Sequence of chain 2.A:
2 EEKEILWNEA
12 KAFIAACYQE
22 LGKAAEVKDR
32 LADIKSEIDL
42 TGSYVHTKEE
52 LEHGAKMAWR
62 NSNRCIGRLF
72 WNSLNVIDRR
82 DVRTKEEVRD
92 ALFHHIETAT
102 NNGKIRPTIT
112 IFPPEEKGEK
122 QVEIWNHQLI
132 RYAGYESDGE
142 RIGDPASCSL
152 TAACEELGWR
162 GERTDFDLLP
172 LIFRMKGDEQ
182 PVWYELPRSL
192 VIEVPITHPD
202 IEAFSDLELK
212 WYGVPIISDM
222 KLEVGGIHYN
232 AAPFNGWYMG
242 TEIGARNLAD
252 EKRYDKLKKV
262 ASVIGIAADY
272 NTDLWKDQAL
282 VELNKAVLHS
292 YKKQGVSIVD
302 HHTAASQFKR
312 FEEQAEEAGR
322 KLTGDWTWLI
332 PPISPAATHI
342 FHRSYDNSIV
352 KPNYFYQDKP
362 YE

This small molecule binds to this protein.
Small molecule (SMILES): Cc1cc(N)nc(COc2cccc(OCC3CCNCC3)c2)c1

Binding-site contacts:
Ligand atom O09 contacts residue HEM1 of chain 2.B at 3.6 Å.
Ligand atom C23 contacts residue ASP220 of chain 2.A at 3.6 Å.
Ligand atom O28 contacts residue HEM1 of chain 2.B at 2.7 Å (h-bond).
Ligand atom C27 contacts residue HEM1 of chain 2.B at 3.7 Å.
Ligand atom C23 contacts residue TYR357 of chain 2.A at 3.4 Å (hydrophobic).
Ligand atom C11 contacts residue HEM1 of chain 2.B at 3.4 Å.
Ligand atom C14 contacts residue HIS128 of chain 2.A at 3.2 Å.
Ligand atom C13 contacts residue HEM1 of chain 2.B at 3.6 Å.
Ligand atom C08 contacts residue GLU243 of chain 2.A at 3.4 Å.
Ligand atom C03 contacts residue HEM1 of chain 2.B at 3.3 Å.
Ligand atom C05 contacts residue ILE218 of chain 2.A at 3.5 Å (hydrophobic).
Ligand atom N02 contacts residue HEM1 of chain 2.B at 3.4 Å.
Ligand atom C25 contacts residue TYR357 of chain 2.A at 3.8 Å (hydrophobic).
Ligand atom C06 contacts residue GLU243 of chain 2.A at 3.5 Å.
Ligand atom C27 contacts residue HIS128 of chain 2.A at 3.3 Å.
Ligand atom C16 contacts residue ILE218 of chain 2.A at 3.5 Å (hydrophobic).
Ligand atom C12 contacts residue GLN129 of chain 2.A at 3.7 Å.
Ligand atom O28 contacts residue HIS128 of chain 2.A at 3.7 Å.
Ligand atom C15 contacts residue HEM1 of chain 2.B at 3.1 Å.
Ligand atom C22 contacts residue LYS360 of chain 2.A at 3.2 Å.
Ligand atom C16 contacts residue HEM1 of chain 2.B at 3.2 Å.
Ligand atom C15 contacts residue HIS128 of chain 2.A at 3.5 Å.
Ligand atom C07 contacts residue PHE235 of chain 2.A at 3.6 Å (hydrophobic).
Ligand atom C02 contacts residue TRP238 of chain 2.A at 3.8 Å (hydrophobic).
Ligand atom C08 contacts residue HEM1 of chain 2.B at 3.9 Å.
Ligand atom O09 contacts residue ILE218 of chain 2.A at 3.3 Å.
Ligand atom C12 contacts residue HEM1 of chain 2.B at 3.2 Å.
Ligand atom C11 contacts residue ILE218 of chain 2.A at 3.4 Å (hydrophobic).
Ligand atom C02 contacts residue GLU243 of chain 2.A at 3.5 Å.
Ligand atom N02 contacts residue GLU243 of chain 2.A at 2.7 Å (salt-bridge).
Ligand atom C07 contacts residue HEM1 of chain 2.B at 3.5 Å.
Ligand atom C13 contacts residue HIS128 of chain 2.A at 3.3 Å.
Ligand atom N02 contacts residue TRP238 of chain 2.A at 2.7 Å (h-bond).
Ligand atom C27 contacts residue TYR357 of chain 2.A at 3.8 Å (hydrophobic).
Ligand atom N01 contacts residue GLU243 of chain 2.A at 2.7 Å (salt-bridge).
Ligand atom C08 contacts residue ILE218 of chain 2.A at 3.8 Å (hydrophobic).
Ligand atom C02 contacts residue HEM1 of chain 2.B at 3.8 Å.
Ligand atom C24 contacts residue HIS128 of chain 2.A at 3.3 Å.
Ligand atom C07 contacts residue GLY237 of chain 2.A at 3.7 Å.
Ligand atom N02 contacts residue TYR239 of chain 2.A at 3.8 Å.